Binding-site contacts:
Ligand atom C26 contacts residue ILE47 of chain 1.A at 4.0 Å (hydrophobic).
Ligand atom O7 contacts residue SER104 of chain 1.A at 2.9 Å (h-bond).
Ligand atom C2 contacts residue SER104 of chain 1.A at 3.9 Å.
Ligand atom C22 contacts residue LEU45 of chain 1.A at 3.9 Å (hydrophobic).
Ligand atom C34 contacts residue PHE60 of chain 1.A at 3.7 Å (hydrophobic).
Ligand atom C6 contacts residue LYS106 of chain 1.A at 4.0 Å.
Ligand atom O7 contacts residue LP41 of chain 1.E at 3.1 Å (h-bond).
Ligand atom C7 contacts residue SER104 of chain 1.A at 3.9 Å.
Ligand atom C4 contacts residue LP41 of chain 1.E at 3.5 Å.
Ligand atom C16 contacts residue SER102 of chain 1.A at 4.0 Å.
Ligand atom C24 contacts residue PHE60 of chain 1.A at 3.8 Å (hydrophobic).
Ligand atom C6 contacts residue LP41 of chain 1.E at 2.5 Å.
Ligand atom C41 contacts residue ILE47 of chain 1.A at 3.7 Å (hydrophobic).
Ligand atom C2 contacts residue LP41 of chain 1.E at 3.1 Å.
Ligand atom C25 contacts residue PHE88 of chain 1.A at 3.9 Å (hydrophobic).
Ligand atom C38 contacts residue PHE60 of chain 1.A at 3.7 Å (hydrophobic).
Ligand atom C27 contacts residue TYR49 of chain 1.A at 4.0 Å (hydrophobic).
Ligand atom C31 contacts residue LP41 of chain 1.E at 3.8 Å.
Ligand atom O3 contacts residue LP41 of chain 1.E at 3.4 Å (h-bond).
Ligand atom C1 contacts residue SER104 of chain 1.A at 4.0 Å.
Ligand atom O4 contacts residue LP41 of chain 1.E at 3.6 Å.
Ligand atom C7 contacts residue LP41 of chain 1.E at 3.7 Å.
Ligand atom C8 contacts residue SER102 of chain 1.A at 3.6 Å.
Ligand atom C16 contacts residue TYR86 of chain 1.A at 3.9 Å (hydrophobic).
Ligand atom C5 contacts residue LP41 of chain 1.E at 3.5 Å.
Ligand atom C17 contacts residue SER102 of chain 1.A at 3.9 Å.
Ligand atom C3 contacts residue LP41 of chain 1.E at 3.8 Å.
Ligand atom C36 contacts residue LEU62 of chain 1.A at 4.0 Å (hydrophobic).
Ligand atom N2 contacts residue LP41 of chain 1.E at 3.8 Å.
Ligand atom O6 contacts residue LP41 of chain 1.E at 1.3 Å.
Ligand atom C29 contacts residue GLU76 of chain 1.A at 3.7 Å.
Ligand atom C25 contacts residue LEU58 of chain 1.A at 3.5 Å (hydrophobic).
Ligand atom C36 contacts residue LP41 of chain 1.E at 3.7 Å.
Ligand atom C41 contacts residue ILE30 of chain 1.A at 3.8 Å (hydrophobic).
Ligand atom C37 contacts residue LP41 of chain 1.E at 3.5 Å.
Ligand atom C23 contacts residue ILE101 of chain 1.A at 4.0 Å (hydrophobic).
Ligand atom C23 contacts residue PHE88 of chain 1.A at 3.8 Å (hydrophobic).
Ligand atom C36 contacts residue VAL119 of chain 1.A at 4.0 Å (hydrophobic).
Ligand atom O7 contacts residue PHE103 of chain 1.A at 3.4 Å.
Ligand atom O6 contacts residue LYS106 of chain 1.A at 3.8 Å.

Sequence of chain 1.A:
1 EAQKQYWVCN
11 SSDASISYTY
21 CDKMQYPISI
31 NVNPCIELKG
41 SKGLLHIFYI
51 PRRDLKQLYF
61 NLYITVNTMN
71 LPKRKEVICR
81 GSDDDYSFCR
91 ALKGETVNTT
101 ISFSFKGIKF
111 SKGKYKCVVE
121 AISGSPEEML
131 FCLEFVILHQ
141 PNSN

A protein and the small-molecule ligand that binds it are described below.
Small molecule (SMILES): CCCCCCCCCCC[C@@H](O)CC(=O)N[C@H]1[C@@H](OP(=O)(O)O)O[C@H](CO)[C@@H](O)[C@@H]1OC(=O)C[C@H](O)CCCCCCCCCCC